A protein and the small-molecule ligand that binds it are described below.
Small molecule (SMILES): CC(=O)N[C@@H]1[C@@H](O)[C@H](O)[C@@H](CO)O[C@H]1O

Binding-site contacts:
Ligand atom C7 contacts residue ASN75 of chain 1.B at 2.9 Å.
Ligand atom C1 contacts residue MET107 of chain 1.B at 3.3 Å (hydrophobic).
Ligand atom C5 contacts residue MET107 of chain 1.B at 3.2 Å (hydrophobic).
Ligand atom C4 contacts residue ASN75 of chain 1.B at 4.3 Å.
Ligand atom C8 contacts residue ASN75 of chain 1.B at 3.6 Å.
Ligand atom O7 contacts residue THR77 of chain 1.B at 3.7 Å.
Ligand atom O7 contacts residue ASN75 of chain 1.B at 2.5 Å.
Ligand atom O6 contacts residue MET107 of chain 1.B at 3.0 Å.
Ligand atom N2 contacts residue ASN75 of chain 1.B at 2.9 Å (h-bond).
Ligand atom O5 contacts residue MET107 of chain 1.B at 2.7 Å.
Ligand atom C7 contacts residue THR77 of chain 1.B at 3.1 Å.
Ligand atom N2 contacts residue THR77 of chain 1.B at 3.1 Å (h-bond).
Ligand atom C1 contacts residue THR77 of chain 1.B at 3.8 Å.
Ligand atom O6 contacts residue GLN94 of chain 1.B at 3.9 Å.
Ligand atom C8 contacts residue THR77 of chain 1.B at 3.1 Å.
Ligand atom C3 contacts residue ASN75 of chain 1.B at 3.8 Å.
Ligand atom C1 contacts residue ASN75 of chain 1.B at 1.4 Å.
Ligand atom C5 contacts residue ASN75 of chain 1.B at 3.7 Å.
Ligand atom O7 contacts residue GLY76 of chain 1.B at 4.1 Å.
Ligand atom C2 contacts residue THR77 of chain 1.B at 4.0 Å.
Ligand atom O5 contacts residue ASN75 of chain 1.B at 2.4 Å (h-bond).
Ligand atom C2 contacts residue ASN75 of chain 1.B at 2.5 Å.
Ligand atom C6 contacts residue MET107 of chain 1.B at 3.7 Å (hydrophobic).

Sequence of chain 1.B:
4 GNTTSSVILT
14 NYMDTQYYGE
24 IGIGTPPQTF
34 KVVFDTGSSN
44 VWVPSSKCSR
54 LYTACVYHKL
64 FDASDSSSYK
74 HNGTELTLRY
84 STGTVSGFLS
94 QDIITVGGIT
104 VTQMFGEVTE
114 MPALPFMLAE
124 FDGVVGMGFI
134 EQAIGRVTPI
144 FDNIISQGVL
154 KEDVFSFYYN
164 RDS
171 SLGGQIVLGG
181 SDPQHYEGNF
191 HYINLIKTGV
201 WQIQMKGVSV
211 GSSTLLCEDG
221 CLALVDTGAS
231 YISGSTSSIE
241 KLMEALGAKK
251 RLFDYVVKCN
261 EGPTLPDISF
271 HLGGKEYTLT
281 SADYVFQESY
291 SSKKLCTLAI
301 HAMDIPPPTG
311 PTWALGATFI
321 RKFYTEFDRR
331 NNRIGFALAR